The protein below binds the small molecule below.
Small molecule (SMILES): CC(=O)N[C@@H]1[C@@H](O)[C@H](O)[C@@H](CO)O[C@H]1O

Sequence of chain 1.C:
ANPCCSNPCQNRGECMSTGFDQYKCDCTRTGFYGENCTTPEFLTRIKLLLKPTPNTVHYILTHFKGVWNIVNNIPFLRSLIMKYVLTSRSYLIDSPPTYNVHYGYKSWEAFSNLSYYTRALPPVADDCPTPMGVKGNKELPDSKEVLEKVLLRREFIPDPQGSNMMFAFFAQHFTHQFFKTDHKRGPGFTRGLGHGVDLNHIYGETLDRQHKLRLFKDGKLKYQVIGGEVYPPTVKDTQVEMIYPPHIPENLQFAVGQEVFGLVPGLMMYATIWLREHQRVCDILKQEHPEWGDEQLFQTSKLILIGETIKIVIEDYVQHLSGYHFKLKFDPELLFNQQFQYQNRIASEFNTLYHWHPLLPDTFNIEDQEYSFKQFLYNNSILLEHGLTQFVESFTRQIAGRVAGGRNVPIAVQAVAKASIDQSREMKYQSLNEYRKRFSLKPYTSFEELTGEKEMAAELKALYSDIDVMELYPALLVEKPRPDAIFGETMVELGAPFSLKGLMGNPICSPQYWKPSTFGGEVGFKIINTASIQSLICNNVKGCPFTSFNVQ

Binding-site contacts:
Ligand atom O6 contacts residue PRO8 of chain 1.C at 4.0 Å.
Ligand atom O5 contacts residue PRO8 of chain 1.C at 4.2 Å.
Ligand atom O7 contacts residue ASN36 of chain 1.C at 2.9 Å (h-bond).
Ligand atom C4 contacts residue ASN36 of chain 1.C at 4.2 Å.
Ligand atom C1 contacts residue ASN36 of chain 1.C at 1.4 Å.
Ligand atom C8 contacts residue ASN36 of chain 1.C at 4.4 Å.
Ligand atom C1 contacts residue TYR23 of chain 1.C at 3.5 Å (hydrophobic).
Ligand atom C2 contacts residue GLU35 of chain 1.C at 3.5 Å.
Ligand atom C2 contacts residue ASN36 of chain 1.C at 2.4 Å.
Ligand atom C3 contacts residue GLU35 of chain 1.C at 3.9 Å.
Ligand atom O5 contacts residue TYR23 of chain 1.C at 3.4 Å (h-bond).
Ligand atom C7 contacts residue ASN36 of chain 1.C at 3.1 Å.
Ligand atom N2 contacts residue ASN36 of chain 1.C at 3.0 Å (h-bond).
Ligand atom O5 contacts residue ASN36 of chain 1.C at 2.3 Å (h-bond).
Ligand atom C5 contacts residue ASN36 of chain 1.C at 3.6 Å.
Ligand atom N2 contacts residue GLU35 of chain 1.C at 2.7 Å (salt-bridge).
Ligand atom O7 contacts residue THR38 of chain 1.C at 3.9 Å.
Ligand atom C8 contacts residue GLU35 of chain 1.C at 3.5 Å.
Ligand atom C5 contacts residue TYR23 of chain 1.C at 3.6 Å (hydrophobic).
Ligand atom C7 contacts residue GLU35 of chain 1.C at 3.4 Å.
Ligand atom C6 contacts residue TYR23 of chain 1.C at 4.0 Å (hydrophobic).
Ligand atom C3 contacts residue ASN36 of chain 1.C at 3.8 Å.
Ligand atom O7 contacts residue GLU35 of chain 1.C at 4.4 Å.
Ligand atom C1 contacts residue GLU35 of chain 1.C at 3.5 Å.
Ligand atom C6 contacts residue PRO8 of chain 1.C at 3.9 Å (hydrophobic).